A small-molecule ligand and the protein it binds are described below.
Small molecule (SMILES): CC(=O)N[C@@H]1[C@@H](O)[C@H](O)[C@@H](CO)O[C@H]1O

Sequence of chain 1.A:
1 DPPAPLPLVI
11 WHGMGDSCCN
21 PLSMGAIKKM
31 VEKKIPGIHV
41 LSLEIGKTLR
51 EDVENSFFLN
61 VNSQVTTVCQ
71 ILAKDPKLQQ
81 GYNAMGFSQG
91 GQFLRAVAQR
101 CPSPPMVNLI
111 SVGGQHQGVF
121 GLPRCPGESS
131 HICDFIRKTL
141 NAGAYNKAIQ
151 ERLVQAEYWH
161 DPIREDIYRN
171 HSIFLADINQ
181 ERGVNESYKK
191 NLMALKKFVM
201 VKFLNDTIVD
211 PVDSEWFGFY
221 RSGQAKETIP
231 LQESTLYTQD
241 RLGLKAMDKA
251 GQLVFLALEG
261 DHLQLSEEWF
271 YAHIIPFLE

Binding-site contacts:
Ligand atom C8 contacts residue GLU186 of chain 1.A at 3.6 Å.
Ligand atom C1 contacts residue SER187 of chain 1.A at 3.5 Å.
Ligand atom C8 contacts residue ASN185 of chain 1.A at 3.3 Å.
Ligand atom N2 contacts residue SER187 of chain 1.A at 4.4 Å.
Ligand atom O5 contacts residue ASN185 of chain 1.A at 2.3 Å (h-bond).
Ligand atom O7 contacts residue SER187 of chain 1.A at 3.1 Å (h-bond).
Ligand atom C1 contacts residue TYR188 of chain 1.A at 4.1 Å (hydrophobic).
Ligand atom C7 contacts residue ASN185 of chain 1.A at 3.4 Å.
Ligand atom C5 contacts residue TYR188 of chain 1.A at 4.2 Å (hydrophobic).
Ligand atom C1 contacts residue ASN185 of chain 1.A at 1.4 Å.
Ligand atom C2 contacts residue SER187 of chain 1.A at 4.5 Å.
Ligand atom C5 contacts residue ASN185 of chain 1.A at 3.7 Å.
Ligand atom C2 contacts residue ASN185 of chain 1.A at 2.4 Å.
Ligand atom C6 contacts residue TYR188 of chain 1.A at 3.5 Å (hydrophobic).
Ligand atom C3 contacts residue ASN185 of chain 1.A at 3.8 Å.
Ligand atom N2 contacts residue ASN185 of chain 1.A at 3.0 Å (h-bond).
Ligand atom C8 contacts residue SER187 of chain 1.A at 3.4 Å.
Ligand atom O7 contacts residue ASN185 of chain 1.A at 3.9 Å.
Ligand atom C7 contacts residue SER187 of chain 1.A at 3.5 Å.
Ligand atom C4 contacts residue ASN185 of chain 1.A at 4.2 Å.
Ligand atom O6 contacts residue TYR188 of chain 1.A at 3.3 Å (h-bond).
Ligand atom C5 contacts residue SER187 of chain 1.A at 4.4 Å.
Ligand atom O5 contacts residue TYR188 of chain 1.A at 3.4 Å.
Ligand atom O5 contacts residue SER187 of chain 1.A at 4.1 Å.